Sequence of chain 1.C:
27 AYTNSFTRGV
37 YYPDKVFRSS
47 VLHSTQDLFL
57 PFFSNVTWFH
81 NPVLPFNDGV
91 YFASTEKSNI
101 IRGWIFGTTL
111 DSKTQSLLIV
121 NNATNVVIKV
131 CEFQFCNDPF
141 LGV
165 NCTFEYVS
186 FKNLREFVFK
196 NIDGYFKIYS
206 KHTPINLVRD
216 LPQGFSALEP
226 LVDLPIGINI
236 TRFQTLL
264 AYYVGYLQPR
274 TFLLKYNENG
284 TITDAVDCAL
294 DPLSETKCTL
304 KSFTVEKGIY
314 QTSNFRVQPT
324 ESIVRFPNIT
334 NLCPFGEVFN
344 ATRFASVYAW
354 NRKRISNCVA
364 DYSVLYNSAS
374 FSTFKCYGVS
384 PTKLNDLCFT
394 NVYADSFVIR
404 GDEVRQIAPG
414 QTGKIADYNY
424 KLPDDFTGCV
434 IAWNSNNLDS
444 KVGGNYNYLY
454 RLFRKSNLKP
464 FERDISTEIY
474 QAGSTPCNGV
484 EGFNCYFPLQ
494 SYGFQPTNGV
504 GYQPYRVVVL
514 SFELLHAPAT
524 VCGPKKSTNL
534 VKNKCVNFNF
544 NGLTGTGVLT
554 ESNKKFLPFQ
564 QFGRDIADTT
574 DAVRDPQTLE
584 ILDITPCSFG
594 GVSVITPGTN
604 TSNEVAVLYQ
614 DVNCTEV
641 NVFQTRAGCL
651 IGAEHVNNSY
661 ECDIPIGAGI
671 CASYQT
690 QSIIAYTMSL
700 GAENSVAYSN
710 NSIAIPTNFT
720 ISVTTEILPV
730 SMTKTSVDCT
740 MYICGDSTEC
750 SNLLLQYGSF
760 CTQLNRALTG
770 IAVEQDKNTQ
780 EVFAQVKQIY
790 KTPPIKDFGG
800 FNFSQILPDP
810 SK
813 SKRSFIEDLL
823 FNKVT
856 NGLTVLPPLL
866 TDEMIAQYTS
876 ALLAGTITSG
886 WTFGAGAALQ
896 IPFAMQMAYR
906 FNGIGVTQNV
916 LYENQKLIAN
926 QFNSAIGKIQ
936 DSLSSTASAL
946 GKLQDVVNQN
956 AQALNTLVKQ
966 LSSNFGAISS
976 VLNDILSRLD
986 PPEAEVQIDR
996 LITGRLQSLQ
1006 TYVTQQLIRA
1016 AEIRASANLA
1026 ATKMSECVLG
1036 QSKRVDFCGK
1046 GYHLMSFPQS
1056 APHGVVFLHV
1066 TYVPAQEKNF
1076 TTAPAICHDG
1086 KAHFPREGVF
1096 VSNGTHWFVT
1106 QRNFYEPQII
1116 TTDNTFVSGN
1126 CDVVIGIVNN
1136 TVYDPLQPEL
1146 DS

Binding-site contacts:
Ligand atom C7 contacts residue ASN122 of chain 1.C at 3.0 Å.
Ligand atom O5 contacts residue VAL127 of chain 1.C at 3.8 Å.
Ligand atom O6 contacts residue VAL127 of chain 1.C at 3.9 Å.
Ligand atom C5 contacts residue ASN122 of chain 1.C at 3.6 Å.
Ligand atom C3 contacts residue ASN122 of chain 1.C at 3.8 Å.
Ligand atom C1 contacts residue VAL127 of chain 1.C at 3.5 Å (hydrophobic).
Ligand atom C8 contacts residue ASN122 of chain 1.C at 3.4 Å.
Ligand atom C1 contacts residue ASN122 of chain 1.C at 1.4 Å.
Ligand atom C2 contacts residue ASN122 of chain 1.C at 2.5 Å.
Ligand atom N2 contacts residue ASN122 of chain 1.C at 3.0 Å (h-bond).
Ligand atom C8 contacts residue THR124 of chain 1.C at 3.5 Å.
Ligand atom N2 contacts residue ASN125 of chain 1.C at 4.2 Å.
Ligand atom C5 contacts residue VAL127 of chain 1.C at 4.0 Å (hydrophobic).
Ligand atom O7 contacts residue ASN122 of chain 1.C at 3.2 Å.
Ligand atom C4 contacts residue ASN122 of chain 1.C at 4.2 Å.
Ligand atom C8 contacts residue ASN125 of chain 1.C at 4.0 Å.
Ligand atom O5 contacts residue ASN122 of chain 1.C at 2.3 Å (h-bond).

This protein binds this small molecule.
Small molecule (SMILES): CC(=O)N[C@@H]1[C@@H](O)[C@H](O)[C@@H](CO)O[C@H]1O